The protein below binds the small molecule below.
Small molecule (SMILES): OC[C@H]1O[C@H](O[C@H]2[C@H](O)[C@@H](O)[C@H](OCCCCCCC3CCCCC3)O[C@@H]2CO)[C@H](O)[C@@H](O)[C@@H]1O

Binding-site contacts:
Ligand atom C41 contacts residue ARG413 of chain 1.G at 4.0 Å.
Ligand atom O1 contacts residue GLY410 of chain 1.G at 3.2 Å (h-bond).
Ligand atom C5 contacts residue TYR250 of chain 1.G at 4.1 Å (hydrophobic).
Ligand atom O60 contacts residue SER412 of chain 1.G at 2.9 Å (h-bond).
Ligand atom O3 contacts residue TYR250 of chain 1.G at 3.6 Å (h-bond).
Ligand atom C6 contacts residue TYR250 of chain 1.G at 3.7 Å (hydrophobic).
Ligand atom C41 contacts residue SER412 of chain 1.G at 3.5 Å.
Ligand atom C2 contacts residue GLY410 of chain 1.G at 4.0 Å.
Ligand atom O5 contacts residue TYR250 of chain 1.G at 3.2 Å (h-bond).
Ligand atom C4 contacts residue GLY410 of chain 1.G at 4.2 Å.
Ligand atom C50 contacts residue TYR411 of chain 1.G at 4.0 Å (hydrophobic).
Ligand atom O4 contacts residue PHE434 of chain 1.G at 3.6 Å.
Ligand atom O6 contacts residue TYR250 of chain 1.G at 4.0 Å.
Ligand atom O50 contacts residue SER412 of chain 1.G at 4.0 Å.
Ligand atom C6 contacts residue PHE434 of chain 1.G at 4.0 Å (hydrophobic).
Ligand atom C60 contacts residue SER412 of chain 1.G at 3.9 Å.
Ligand atom O6 contacts residue SER412 of chain 1.G at 4.0 Å.
Ligand atom O6 contacts residue PHE434 of chain 1.G at 3.9 Å.
Ligand atom C62 contacts residue LEU414 of chain 1.G at 4.0 Å (hydrophobic).
Ligand atom O30 contacts residue GLU409 of chain 1.G at 3.9 Å.
Ligand atom C30 contacts residue GLY410 of chain 1.G at 4.1 Å.
Ligand atom C50 contacts residue SER412 of chain 1.G at 3.7 Å.
Ligand atom C42 contacts residue LEU414 of chain 1.G at 4.2 Å (hydrophobic).
Ligand atom O60 contacts residue TYR411 of chain 1.G at 4.1 Å.
Ligand atom C40 contacts residue GLY410 of chain 1.G at 4.1 Å.
Ligand atom C2 contacts residue TYR250 of chain 1.G at 4.1 Å (hydrophobic).
Ligand atom C4 contacts residue PHE434 of chain 1.G at 4.2 Å (hydrophobic).
Ligand atom C1 contacts residue GLY410 of chain 1.G at 4.2 Å.
Ligand atom C10 contacts residue TYR411 of chain 1.G at 4.3 Å (hydrophobic).
Ligand atom C11 contacts residue SER412 of chain 1.G at 4.2 Å.
Ligand atom C5 contacts residue PHE434 of chain 1.G at 4.1 Å (hydrophobic).
Ligand atom O60 contacts residue PHE434 of chain 1.G at 4.1 Å.
Ligand atom C12 contacts residue LEU414 of chain 1.G at 4.2 Å (hydrophobic).
Ligand atom C21 contacts residue SER412 of chain 1.G at 3.1 Å.
Ligand atom C1 contacts residue TYR250 of chain 1.G at 3.4 Å (hydrophobic).
Ligand atom O2 contacts residue GLY410 of chain 1.G at 2.8 Å (h-bond).
Ligand atom C5 contacts residue GLY410 of chain 1.G at 4.3 Å.
Ligand atom O4 contacts residue GLY410 of chain 1.G at 3.1 Å (h-bond).
Ligand atom C52 contacts residue LEU414 of chain 1.G at 3.3 Å (hydrophobic).
Ligand atom C31 contacts residue SER412 of chain 1.G at 3.9 Å.

Sequence of chain 1.G:
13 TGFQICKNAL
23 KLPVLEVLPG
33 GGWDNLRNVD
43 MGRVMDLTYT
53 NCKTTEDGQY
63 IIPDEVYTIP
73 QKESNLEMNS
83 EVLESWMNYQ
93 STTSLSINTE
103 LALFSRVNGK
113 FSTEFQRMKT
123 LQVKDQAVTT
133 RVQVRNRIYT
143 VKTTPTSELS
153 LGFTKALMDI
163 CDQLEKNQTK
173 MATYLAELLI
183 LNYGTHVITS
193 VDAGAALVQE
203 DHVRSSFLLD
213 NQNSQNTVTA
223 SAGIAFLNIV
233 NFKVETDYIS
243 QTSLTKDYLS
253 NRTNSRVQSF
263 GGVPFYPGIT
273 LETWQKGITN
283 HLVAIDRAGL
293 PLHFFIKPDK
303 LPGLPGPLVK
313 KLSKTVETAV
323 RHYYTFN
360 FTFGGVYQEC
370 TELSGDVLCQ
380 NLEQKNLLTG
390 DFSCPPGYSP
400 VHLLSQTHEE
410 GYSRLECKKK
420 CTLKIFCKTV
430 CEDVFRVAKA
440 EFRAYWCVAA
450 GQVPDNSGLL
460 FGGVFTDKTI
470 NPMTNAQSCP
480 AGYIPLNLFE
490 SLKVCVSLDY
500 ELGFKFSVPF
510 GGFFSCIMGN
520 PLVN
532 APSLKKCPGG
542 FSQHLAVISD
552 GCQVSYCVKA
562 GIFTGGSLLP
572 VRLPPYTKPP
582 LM